Sequence of chain 1.Y:
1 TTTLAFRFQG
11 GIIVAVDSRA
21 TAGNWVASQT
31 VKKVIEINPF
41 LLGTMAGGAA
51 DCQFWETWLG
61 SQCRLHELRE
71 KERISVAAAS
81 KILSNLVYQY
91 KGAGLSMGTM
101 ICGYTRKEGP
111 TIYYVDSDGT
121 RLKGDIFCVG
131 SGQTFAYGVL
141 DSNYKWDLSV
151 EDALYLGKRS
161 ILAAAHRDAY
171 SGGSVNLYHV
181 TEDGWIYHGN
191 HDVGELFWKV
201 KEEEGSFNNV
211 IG

This small molecule binds to this protein.
Small molecule (SMILES): Cc1ccc(NC(=O)[C@@H](O)[C@H](CC(C)C)NC(=O)[C@H](CC(C)C)NC(=O)[C@H](CC(C)C)NC(=O)OCc2ccccc2)c(C)c1

Sequence of chain 1.Z:
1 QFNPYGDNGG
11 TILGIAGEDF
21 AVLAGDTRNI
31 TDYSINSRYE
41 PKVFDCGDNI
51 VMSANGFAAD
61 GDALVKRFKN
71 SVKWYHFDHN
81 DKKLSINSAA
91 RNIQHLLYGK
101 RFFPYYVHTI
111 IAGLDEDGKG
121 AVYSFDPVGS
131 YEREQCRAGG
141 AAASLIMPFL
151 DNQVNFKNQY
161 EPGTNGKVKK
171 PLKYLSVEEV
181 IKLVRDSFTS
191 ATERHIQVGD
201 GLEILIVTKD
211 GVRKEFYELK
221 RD

Binding-site contacts:
Ligand atom C9 contacts residue ALA49 of chain 1.Y at 3.8 Å (hydrophobic).
Ligand atom C7 contacts residue THR1 of chain 1.Y at 2.6 Å.
Ligand atom O contacts residue ALA49 of chain 1.Y at 3.3 Å (h-bond).
Ligand atom C28 contacts residue ASP126 of chain 1.Z at 3.9 Å.
Ligand atom C7 contacts residue GLY47 of chain 1.Y at 3.8 Å.
Ligand atom C2 contacts residue THR21 of chain 1.Y at 3.8 Å.
Ligand atom C23 contacts residue ASP126 of chain 1.Z at 3.7 Å.
Ligand atom C10 contacts residue MET45 of chain 1.Y at 3.5 Å (hydrophobic).
Ligand atom C8 contacts residue THR1 of chain 1.Y at 3.0 Å.
Ligand atom C11 contacts residue VAL31 of chain 1.Y at 4.0 Å (hydrophobic).
Ligand atom O1 contacts residue THR1 of chain 1.Y at 2.8 Å (h-bond).
Ligand atom O3 contacts residue THR21 of chain 1.Y at 3.1 Å (h-bond).
Ligand atom O1 contacts residue GLY47 of chain 1.Y at 2.8 Å (h-bond).
Ligand atom C1 contacts residue THR21 of chain 1.Y at 3.8 Å.
Ligand atom C32 contacts residue TYR106 of chain 1.Z at 3.9 Å (hydrophobic).
Ligand atom O2 contacts residue ARG19 of chain 1.Y at 3.9 Å.
Ligand atom C34 contacts residue PRO127 of chain 1.Z at 3.9 Å (hydrophobic).
Ligand atom O1 contacts residue ALA46 of chain 1.Y at 3.7 Å.
Ligand atom N2 contacts residue THR1 of chain 1.Y at 3.0 Å (h-bond).
Ligand atom C15 contacts residue SER131 of chain 1.Y at 4.0 Å.
Ligand atom C11 contacts residue ALA49 of chain 1.Y at 3.7 Å (hydrophobic).
Ligand atom C10 contacts residue ALA49 of chain 1.Y at 4.0 Å (hydrophobic).
Ligand atom C6 contacts residue GLY47 of chain 1.Y at 3.8 Å.
Ligand atom C13 contacts residue THR1 of chain 1.Y at 2.2 Å.
Ligand atom C8 contacts residue GLY47 of chain 1.Y at 3.7 Å.
Ligand atom C28 contacts residue PRO127 of chain 1.Z at 3.8 Å (hydrophobic).
Ligand atom C13 contacts residue GLY47 of chain 1.Y at 4.0 Å.
Ligand atom N3 contacts residue ASP126 of chain 1.Z at 3.5 Å (salt-bridge).
Ligand atom C1 contacts residue GLY47 of chain 1.Y at 3.6 Å.
Ligand atom N contacts residue THR21 of chain 1.Y at 3.1 Å (h-bond).
Ligand atom C9 contacts residue GLY47 of chain 1.Y at 3.9 Å.
Ligand atom N1 contacts residue THR1 of chain 1.Y at 3.8 Å.
Ligand atom C16 contacts residue TYR170 of chain 1.Y at 4.0 Å (hydrophobic).
Ligand atom C12 contacts residue THR1 of chain 1.Y at 1.6 Å.
Ligand atom C3 contacts residue GLY47 of chain 1.Y at 3.8 Å.
Ligand atom N1 contacts residue GLY47 of chain 1.Y at 2.9 Å (h-bond).
Ligand atom O2 contacts residue THR1 of chain 1.Y at 2.5 Å (h-bond).
Ligand atom O3 contacts residue ALA20 of chain 1.Y at 3.5 Å.
Ligand atom C23 contacts residue ALA49 of chain 1.Y at 3.9 Å (hydrophobic).
Ligand atom C26 contacts residue ALA27 of chain 1.Y at 4.0 Å (hydrophobic).